Sequence of chain 1.B:
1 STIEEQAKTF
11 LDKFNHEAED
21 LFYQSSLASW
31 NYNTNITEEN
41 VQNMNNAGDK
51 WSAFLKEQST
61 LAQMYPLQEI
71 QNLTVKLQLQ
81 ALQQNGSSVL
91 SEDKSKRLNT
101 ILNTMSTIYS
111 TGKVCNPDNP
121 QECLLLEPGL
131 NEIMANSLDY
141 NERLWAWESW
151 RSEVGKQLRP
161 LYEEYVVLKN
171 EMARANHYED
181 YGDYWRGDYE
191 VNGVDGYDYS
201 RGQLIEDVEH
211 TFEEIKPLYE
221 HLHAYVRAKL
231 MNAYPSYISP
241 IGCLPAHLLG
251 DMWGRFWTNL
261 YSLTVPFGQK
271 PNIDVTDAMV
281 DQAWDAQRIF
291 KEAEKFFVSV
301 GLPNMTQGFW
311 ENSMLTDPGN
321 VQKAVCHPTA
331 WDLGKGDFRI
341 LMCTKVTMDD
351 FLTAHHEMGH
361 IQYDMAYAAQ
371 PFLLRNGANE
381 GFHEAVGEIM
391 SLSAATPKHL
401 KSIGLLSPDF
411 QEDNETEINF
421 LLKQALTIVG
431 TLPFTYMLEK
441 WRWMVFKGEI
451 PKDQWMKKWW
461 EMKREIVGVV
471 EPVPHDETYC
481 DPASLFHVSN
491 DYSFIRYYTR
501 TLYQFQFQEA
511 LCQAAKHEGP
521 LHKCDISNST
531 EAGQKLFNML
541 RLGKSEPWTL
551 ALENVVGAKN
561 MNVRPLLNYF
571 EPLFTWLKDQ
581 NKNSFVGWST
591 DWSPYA

Binding-site contacts:
Ligand atom C4 contacts residue ASN414 of chain 1.B at 4.2 Å.
Ligand atom C8 contacts residue TRP576 of chain 1.B at 3.7 Å (hydrophobic).
Ligand atom O7 contacts residue ASN414 of chain 1.B at 2.9 Å (h-bond).
Ligand atom C8 contacts residue PHE267 of chain 1.B at 3.6 Å (hydrophobic).
Ligand atom N2 contacts residue ASN414 of chain 1.B at 2.8 Å (h-bond).
Ligand atom C2 contacts residue ASN414 of chain 1.B at 2.4 Å.
Ligand atom C8 contacts residue ASN414 of chain 1.B at 4.2 Å.
Ligand atom C8 contacts residue ILE418 of chain 1.B at 4.5 Å (hydrophobic).
Ligand atom C7 contacts residue ASN414 of chain 1.B at 3.0 Å.
Ligand atom C5 contacts residue ASN414 of chain 1.B at 3.7 Å.
Ligand atom C3 contacts residue ASN414 of chain 1.B at 3.8 Å.
Ligand atom C1 contacts residue ASN414 of chain 1.B at 1.4 Å.
Ligand atom O5 contacts residue ASN414 of chain 1.B at 2.4 Å (h-bond).

A small-molecule ligand and the protein it binds are described below.
Small molecule (SMILES): CC(=O)N[C@@H]1[C@@H](O)[C@H](O)[C@@H](CO)O[C@H]1O